Sequence of chain 1.W:
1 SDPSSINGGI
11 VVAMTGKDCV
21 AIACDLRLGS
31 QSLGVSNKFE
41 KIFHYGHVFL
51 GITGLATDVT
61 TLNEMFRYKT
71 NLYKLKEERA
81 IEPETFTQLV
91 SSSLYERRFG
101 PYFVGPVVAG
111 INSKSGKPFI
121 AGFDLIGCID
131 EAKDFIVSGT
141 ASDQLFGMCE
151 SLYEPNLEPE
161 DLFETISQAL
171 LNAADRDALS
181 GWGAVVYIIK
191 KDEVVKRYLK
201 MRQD

Binding-site contacts:
Ligand atom C33 contacts residue THR21 of chain 1.V at 3.6 Å.
Ligand atom O16 contacts residue ALA49 of chain 1.V at 3.1 Å (h-bond).
Ligand atom N7 contacts residue ASP124 of chain 1.W at 3.4 Å (salt-bridge).
Ligand atom C13 contacts residue CYS128 of chain 1.W at 3.2 Å (hydrophobic).
Ligand atom C24 contacts residue THR1 of chain 1.V at 3.8 Å.
Ligand atom C24 contacts residue GLY45 of chain 1.V at 3.4 Å.
Ligand atom N36 contacts residue ASP124 of chain 1.W at 3.2 Å (salt-bridge).
Ligand atom C23 contacts residue LYS33 of chain 1.V at 3.6 Å.
Ligand atom O20 contacts residue THR21 of chain 1.V at 3.0 Å (h-bond).
Ligand atom C28 contacts residue THR1 of chain 1.V at 3.9 Å.
Ligand atom O20 contacts residue SER20 of chain 1.V at 3.7 Å.
Ligand atom C28 contacts residue GLY47 of chain 1.V at 3.9 Å.
Ligand atom C25 contacts residue THR1 of chain 1.V at 3.8 Å.
Ligand atom C25 contacts residue LYS33 of chain 1.V at 3.5 Å.
Ligand atom C24 contacts residue ALA46 of chain 1.V at 3.7 Å (hydrophobic).
Ligand atom N17 contacts residue THR21 of chain 1.V at 2.8 Å (h-bond).
Ligand atom C14 contacts residue GLN22 of chain 1.V at 3.3 Å.
Ligand atom C23 contacts residue THR1 of chain 1.V at 2.7 Å.
Ligand atom C22 contacts residue LYS33 of chain 1.V at 3.8 Å.
Ligand atom C5 contacts residue ILE126 of chain 1.W at 3.2 Å (hydrophobic).
Ligand atom C15 contacts residue THR21 of chain 1.V at 3.6 Å.
Ligand atom C34 contacts residue GLY47 of chain 1.V at 3.4 Å.
Ligand atom N21 contacts residue THR1 of chain 1.V at 3.5 Å (h-bond).
Ligand atom N21 contacts residue GLY47 of chain 1.V at 2.9 Å (h-bond).
Ligand atom C8 contacts residue ASP124 of chain 1.W at 3.7 Å.
Ligand atom C5 contacts residue THR48 of chain 1.V at 3.5 Å.
Ligand atom C13 contacts residue ALA49 of chain 1.V at 3.7 Å (hydrophobic).
Ligand atom C26 contacts residue THR1 of chain 1.V at 1.5 Å.
Ligand atom C22 contacts residue THR1 of chain 1.V at 2.2 Å.
Ligand atom C11 contacts residue THR21 of chain 1.V at 3.5 Å.
Ligand atom C27 contacts residue THR1 of chain 1.V at 2.6 Å.
Ligand atom C13 contacts residue ASP124 of chain 1.W at 3.8 Å.
Ligand atom C12 contacts residue THR21 of chain 1.V at 3.8 Å.
Ligand atom C24 contacts residue GLY47 of chain 1.V at 3.3 Å.
Ligand atom C19 contacts residue GLY47 of chain 1.V at 3.6 Å.
Ligand atom C18 contacts residue GLY47 of chain 1.V at 3.3 Å.
Ligand atom C18 contacts residue THR21 of chain 1.V at 3.9 Å.
Ligand atom O2 contacts residue LEU125 of chain 1.W at 3.4 Å.
Ligand atom C18 contacts residue ALA49 of chain 1.V at 3.9 Å (hydrophobic).
Ligand atom O29 contacts residue GLY47 of chain 1.V at 3.0 Å (h-bond).

Sequence of chain 1.V:
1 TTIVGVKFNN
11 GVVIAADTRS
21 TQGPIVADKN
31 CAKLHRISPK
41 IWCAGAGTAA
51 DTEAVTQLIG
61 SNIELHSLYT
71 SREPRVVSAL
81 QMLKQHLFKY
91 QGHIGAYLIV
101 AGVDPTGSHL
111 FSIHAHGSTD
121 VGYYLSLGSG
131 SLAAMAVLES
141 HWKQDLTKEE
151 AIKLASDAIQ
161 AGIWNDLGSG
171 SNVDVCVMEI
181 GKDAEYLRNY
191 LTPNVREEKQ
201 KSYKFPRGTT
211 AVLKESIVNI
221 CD

A protein and the small-molecule ligand that binds it are described below.
Small molecule (SMILES): CC(C)[C@H](NC(=O)N[C@H](C(=O)N[C@H]1CCCCNC(=O)C=C[C@H](C(C)C)NC1=O)C(C)C)C(=O)O